The protein below binds the small molecule below.
Small molecule (SMILES): CC(=O)N[C@@H]1[C@@H](O)[C@H](O)[C@@H](CO)O[C@H]1O

Sequence of chain 1.B:
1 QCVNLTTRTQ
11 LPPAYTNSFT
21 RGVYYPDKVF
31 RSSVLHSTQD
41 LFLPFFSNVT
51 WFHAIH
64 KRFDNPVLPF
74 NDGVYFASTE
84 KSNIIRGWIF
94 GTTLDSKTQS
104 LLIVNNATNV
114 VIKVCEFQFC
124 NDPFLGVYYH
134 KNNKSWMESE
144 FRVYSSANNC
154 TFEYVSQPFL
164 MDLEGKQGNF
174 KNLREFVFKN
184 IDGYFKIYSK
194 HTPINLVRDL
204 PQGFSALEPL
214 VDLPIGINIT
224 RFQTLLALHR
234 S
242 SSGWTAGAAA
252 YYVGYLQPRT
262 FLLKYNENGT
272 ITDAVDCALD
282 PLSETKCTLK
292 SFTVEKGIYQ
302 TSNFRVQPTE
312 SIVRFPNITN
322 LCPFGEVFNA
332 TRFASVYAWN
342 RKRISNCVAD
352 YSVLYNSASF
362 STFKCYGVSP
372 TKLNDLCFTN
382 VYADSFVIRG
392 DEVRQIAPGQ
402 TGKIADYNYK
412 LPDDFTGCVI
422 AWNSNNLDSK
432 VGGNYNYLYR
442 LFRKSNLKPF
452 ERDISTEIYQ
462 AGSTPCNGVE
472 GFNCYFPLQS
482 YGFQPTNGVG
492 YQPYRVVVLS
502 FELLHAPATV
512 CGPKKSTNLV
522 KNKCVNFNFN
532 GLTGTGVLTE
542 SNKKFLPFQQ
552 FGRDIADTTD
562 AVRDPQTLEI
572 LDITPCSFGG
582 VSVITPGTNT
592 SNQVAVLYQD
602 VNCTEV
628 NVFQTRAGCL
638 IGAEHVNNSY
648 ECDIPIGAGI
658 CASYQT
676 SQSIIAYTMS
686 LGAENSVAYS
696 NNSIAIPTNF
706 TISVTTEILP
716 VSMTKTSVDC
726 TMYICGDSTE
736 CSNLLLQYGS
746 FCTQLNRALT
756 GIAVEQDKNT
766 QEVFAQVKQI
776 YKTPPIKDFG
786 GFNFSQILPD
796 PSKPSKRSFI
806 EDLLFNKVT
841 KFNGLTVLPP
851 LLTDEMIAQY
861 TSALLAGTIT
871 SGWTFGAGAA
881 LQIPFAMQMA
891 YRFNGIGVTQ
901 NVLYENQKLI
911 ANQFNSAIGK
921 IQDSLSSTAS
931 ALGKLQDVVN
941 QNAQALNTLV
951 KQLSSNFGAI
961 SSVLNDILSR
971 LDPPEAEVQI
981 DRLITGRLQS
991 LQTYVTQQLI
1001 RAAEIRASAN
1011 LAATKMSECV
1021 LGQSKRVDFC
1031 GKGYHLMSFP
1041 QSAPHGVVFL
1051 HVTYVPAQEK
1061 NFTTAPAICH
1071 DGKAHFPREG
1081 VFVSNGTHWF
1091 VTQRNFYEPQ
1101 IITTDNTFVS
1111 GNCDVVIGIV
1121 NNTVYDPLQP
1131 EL

Binding-site contacts:
Ligand atom O6 contacts residue ASN788 of chain 1.B at 4.5 Å.
Ligand atom O7 contacts residue ASN788 of chain 1.B at 3.3 Å (h-bond).
Ligand atom O6 contacts residue GLN791 of chain 1.B at 2.8 Å (h-bond).
Ligand atom C7 contacts residue ASN788 of chain 1.B at 3.3 Å.
Ligand atom C8 contacts residue ASN788 of chain 1.B at 4.5 Å.
Ligand atom C5 contacts residue SER790 of chain 1.B at 3.4 Å.
Ligand atom C6 contacts residue GLN791 of chain 1.B at 3.6 Å.
Ligand atom C2 contacts residue ASN788 of chain 1.B at 2.5 Å.
Ligand atom N2 contacts residue ASN788 of chain 1.B at 2.9 Å (h-bond).
Ligand atom C4 contacts residue ASN788 of chain 1.B at 4.2 Å.
Ligand atom C1 contacts residue ASN788 of chain 1.B at 1.4 Å.
Ligand atom O5 contacts residue ASN788 of chain 1.B at 2.3 Å (h-bond).
Ligand atom C1 contacts residue SER790 of chain 1.B at 3.4 Å.
Ligand atom C6 contacts residue SER790 of chain 1.B at 4.0 Å.
Ligand atom C5 contacts residue ASN788 of chain 1.B at 3.6 Å.
Ligand atom C3 contacts residue ASN788 of chain 1.B at 3.8 Å.
Ligand atom O6 contacts residue SER790 of chain 1.B at 4.3 Å.
Ligand atom O5 contacts residue SER790 of chain 1.B at 3.2 Å (h-bond).